Sequence of chain 1.F:
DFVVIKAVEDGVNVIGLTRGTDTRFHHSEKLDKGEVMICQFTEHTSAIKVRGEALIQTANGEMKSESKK

Binding-site contacts:
Ligand atom CD1 contacts residue THR51 of chain 1.G at 3.8 Å.
Ligand atom CD1 contacts residue SER55 of chain 1.F at 3.7 Å.
Ligand atom O contacts residue THR51 of chain 1.G at 3.3 Å (h-bond).
Ligand atom NE1 contacts residue GLN49 of chain 1.G at 3.0 Å (h-bond).
Ligand atom CE3 contacts residue HIS36 of chain 1.G at 4.0 Å.
Ligand atom CB contacts residue SER55 of chain 1.F at 3.4 Å.
Ligand atom C contacts residue SER55 of chain 1.F at 3.5 Å.
Ligand atom O contacts residue GLY29 of chain 1.F at 3.3 Å (h-bond).
Ligand atom OXT contacts residue THR51 of chain 1.G at 2.4 Å (h-bond).
Ligand atom CA contacts residue THR27 of chain 1.F at 3.9 Å.
Ligand atom CG contacts residue SER55 of chain 1.F at 4.0 Å.
Ligand atom N contacts residue ASP31 of chain 1.F at 2.8 Å (salt-bridge).
Ligand atom C contacts residue THR51 of chain 1.G at 3.3 Å.
Ligand atom N contacts residue ARG28 of chain 1.F at 3.9 Å.
Ligand atom CE2 contacts residue GLN49 of chain 1.G at 4.1 Å.
Ligand atom N contacts residue GLY29 of chain 1.F at 3.0 Å (h-bond).
Ligand atom NE1 contacts residue CYS48 of chain 1.G at 3.6 Å.
Ligand atom O contacts residue ARG28 of chain 1.F at 3.5 Å.
Ligand atom N contacts residue THR32 of chain 1.F at 2.8 Å (h-bond).
Ligand atom CZ3 contacts residue HIS36 of chain 1.G at 4.0 Å.
Ligand atom N contacts residue THR27 of chain 1.F at 3.1 Å (h-bond).
Ligand atom CD1 contacts residue ALA56 of chain 1.F at 4.1 Å (hydrophobic).
Ligand atom CZ3 contacts residue GLY25 of chain 1.G at 3.9 Å.
Ligand atom CD1 contacts residue GLN49 of chain 1.G at 3.7 Å.
Ligand atom OXT contacts residue THR54 of chain 1.G at 3.0 Å (h-bond).
Ligand atom CH2 contacts residue ILE24 of chain 1.G at 4.0 Å (hydrophobic).
Ligand atom CH2 contacts residue VAL23 of chain 1.G at 4.1 Å (hydrophobic).
Ligand atom CA contacts residue GLY29 of chain 1.F at 3.8 Å.
Ligand atom C contacts residue THR54 of chain 1.G at 4.1 Å.
Ligand atom C contacts residue GLY29 of chain 1.F at 3.9 Å.
Ligand atom O contacts residue THR27 of chain 1.F at 4.1 Å.
Ligand atom CB contacts residue THR27 of chain 1.F at 3.5 Å.
Ligand atom CZ2 contacts residue ILE57 of chain 1.G at 4.0 Å (hydrophobic).
Ligand atom OXT contacts residue HIS53 of chain 1.G at 3.9 Å.
Ligand atom CA contacts residue SER55 of chain 1.F at 3.9 Å.
Ligand atom CH2 contacts residue GLY25 of chain 1.G at 3.7 Å.
Ligand atom CA contacts residue THR32 of chain 1.F at 3.2 Å.
Ligand atom CB contacts residue THR32 of chain 1.F at 3.5 Å.
Ligand atom CE2 contacts residue CYS48 of chain 1.G at 3.9 Å (hydrophobic).
Ligand atom O contacts residue SER55 of chain 1.F at 2.7 Å (h-bond).

Sequence of chain 1.G:
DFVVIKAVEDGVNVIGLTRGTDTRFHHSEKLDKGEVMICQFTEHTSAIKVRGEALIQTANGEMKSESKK

This small molecule binds to this protein.
Small molecule (SMILES): N[C@@H](Cc1c[nH]c2ccccc12)C(=O)O